A protein and the small-molecule ligand that binds it are described below.
Small molecule (SMILES): CC(=O)N[C@H]1[C@H](O[C@H]2[C@H](O)[C@@H](NC(C)=O)CO[C@@H]2CO)O[C@H](CO)[C@@H](O[C@@H]2O[C@H](CO)[C@@H](O)[C@H](O[C@H]3O[C@H](CO)[C@@H](O)[C@H](O)[C@@H]3O)[C@@H]2O)[C@@H]1O

Sequence of chain 1.A:
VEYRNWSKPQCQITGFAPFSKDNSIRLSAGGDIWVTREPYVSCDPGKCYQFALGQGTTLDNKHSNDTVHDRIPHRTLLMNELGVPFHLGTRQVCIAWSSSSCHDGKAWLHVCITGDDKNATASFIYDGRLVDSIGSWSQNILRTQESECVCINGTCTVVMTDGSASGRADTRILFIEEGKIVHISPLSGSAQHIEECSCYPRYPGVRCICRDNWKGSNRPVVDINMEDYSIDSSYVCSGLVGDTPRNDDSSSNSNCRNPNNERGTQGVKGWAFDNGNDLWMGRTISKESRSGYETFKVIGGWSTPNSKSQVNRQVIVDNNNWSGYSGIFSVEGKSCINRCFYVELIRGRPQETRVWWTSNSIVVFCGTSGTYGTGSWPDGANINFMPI

Sequence of chain 2.B:
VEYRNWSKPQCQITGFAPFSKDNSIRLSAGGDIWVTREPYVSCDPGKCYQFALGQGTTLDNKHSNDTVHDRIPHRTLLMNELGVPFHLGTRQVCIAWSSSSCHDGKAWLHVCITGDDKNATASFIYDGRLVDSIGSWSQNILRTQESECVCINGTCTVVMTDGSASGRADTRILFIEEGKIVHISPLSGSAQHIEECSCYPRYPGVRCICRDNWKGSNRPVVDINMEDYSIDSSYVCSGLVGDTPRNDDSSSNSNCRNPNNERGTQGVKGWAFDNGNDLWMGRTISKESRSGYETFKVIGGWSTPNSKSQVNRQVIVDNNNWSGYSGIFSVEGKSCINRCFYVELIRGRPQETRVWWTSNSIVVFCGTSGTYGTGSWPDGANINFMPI

Binding-site contacts:
Ligand atom C2 contacts residue ASN119 of chain 2.B at 2.4 Å.
Ligand atom N2 contacts residue ASN119 of chain 2.B at 2.8 Å (h-bond).
Ligand atom O4 contacts residue ARG313 of chain 1.A at 3.2 Å (salt-bridge).
Ligand atom O5 contacts residue ASN119 of chain 2.B at 2.4 Å (h-bond).
Ligand atom O2 contacts residue ARG313 of chain 1.A at 3.4 Å.
Ligand atom O2 contacts residue ASN312 of chain 1.A at 3.8 Å.
Ligand atom O3 contacts residue ASP249 of chain 1.A at 3.9 Å.
Ligand atom O4 contacts residue GLN310 of chain 1.A at 3.9 Å.
Ligand atom O5 contacts residue ASN312 of chain 1.A at 3.9 Å.
Ligand atom C5 contacts residue ASN119 of chain 2.B at 3.6 Å.
Ligand atom O3 contacts residue ASN312 of chain 1.A at 2.9 Å (h-bond).
Ligand atom O5 contacts residue TYR372 of chain 1.A at 3.9 Å.
Ligand atom O3 contacts residue VAL311 of chain 1.A at 3.8 Å.
Ligand atom C6 contacts residue GLN310 of chain 1.A at 3.6 Å.
Ligand atom C3 contacts residue ASN119 of chain 2.B at 3.8 Å.
Ligand atom O6 contacts residue TYR372 of chain 1.A at 3.5 Å.
Ligand atom O5 contacts residue VAL311 of chain 1.A at 3.8 Å.
Ligand atom C1 contacts residue THR374 of chain 1.A at 4.0 Å.
Ligand atom O4 contacts residue ASN312 of chain 1.A at 3.6 Å.
Ligand atom C2 contacts residue ARG313 of chain 1.A at 3.8 Å.
Ligand atom C2 contacts residue GLN310 of chain 1.A at 3.7 Å.
Ligand atom C3 contacts residue ASN312 of chain 1.A at 3.6 Å.
Ligand atom C7 contacts residue ASN119 of chain 2.B at 3.7 Å.
Ligand atom O4 contacts residue ARG313 of chain 1.A at 3.4 Å (salt-bridge).
Ligand atom O6 contacts residue GLY373 of chain 1.A at 2.8 Å (h-bond).
Ligand atom O6 contacts residue THR374 of chain 1.A at 3.6 Å.
Ligand atom N2 contacts residue ASN312 of chain 1.A at 3.9 Å.
Ligand atom C6 contacts residue VAL311 of chain 1.A at 3.9 Å (hydrophobic).
Ligand atom C3 contacts residue GLN310 of chain 1.A at 3.5 Å.
Ligand atom O3 contacts residue GLN310 of chain 1.A at 3.6 Å.
Ligand atom O2 contacts residue GLN310 of chain 1.A at 2.7 Å (h-bond).
Ligand atom C8 contacts residue ASN312 of chain 1.A at 3.9 Å.
Ligand atom O5 contacts residue THR374 of chain 1.A at 3.5 Å.
Ligand atom C6 contacts residue GLY373 of chain 1.A at 3.5 Å.
Ligand atom C6 contacts residue TYR372 of chain 1.A at 3.5 Å (hydrophobic).
Ligand atom C4 contacts residue GLN310 of chain 1.A at 3.4 Å.
Ligand atom O2 contacts residue VAL311 of chain 1.A at 3.5 Å.
Ligand atom C1 contacts residue ASN119 of chain 2.B at 1.4 Å.
Ligand atom O5 contacts residue GLY373 of chain 1.A at 3.4 Å.
Ligand atom O3 contacts residue GLN310 of chain 1.A at 3.3 Å (h-bond).